Binding-site contacts:
Ligand atom O5' contacts residue GLN29 of chain 1.A at 4.0 Å.
Ligand atom N1 contacts residue CYS108 of chain 1.A at 2.8 Å (h-bond).
Ligand atom N6 contacts residue LEU158 of chain 1.A at 3.8 Å.
Ligand atom C5 contacts residue LEU158 of chain 1.A at 3.8 Å (hydrophobic).
Ligand atom C5' contacts residue GLN29 of chain 1.A at 3.9 Å.
Ligand atom N3 contacts residue ILE27 of chain 1.A at 4.0 Å.
Ligand atom O4' contacts residue ILE27 of chain 1.A at 3.6 Å (h-bond).
Ligand atom N6 contacts residue PHE107 of chain 1.A at 3.5 Å.
Ligand atom N6 contacts residue CYS108 of chain 1.A at 3.2 Å (h-bond).
Ligand atom C5' contacts residue ASP169 of chain 1.A at 4.0 Å.
Ligand atom C4 contacts residue ILE27 of chain 1.A at 3.9 Å (hydrophobic).
Ligand atom O2' contacts residue ALA155 of chain 1.A at 3.5 Å (h-bond).
Ligand atom O2' contacts residue ASP111 of chain 1.A at 3.2 Å.
Ligand atom N6 contacts residue ALA48 of chain 1.A at 3.6 Å.
Ligand atom O4' contacts residue VAL35 of chain 1.A at 4.1 Å.
Ligand atom C2' contacts residue ALA155 of chain 1.A at 3.4 Å (hydrophobic).
Ligand atom C2 contacts residue ILE27 of chain 1.A at 4.1 Å (hydrophobic).
Ligand atom O5' contacts residue VAL35 of chain 1.A at 4.1 Å.
Ligand atom O3' contacts residue ILE27 of chain 1.A at 4.0 Å.
Ligand atom C1' contacts residue ILE27 of chain 1.A at 3.3 Å (hydrophobic).
Ligand atom N7 contacts residue LEU158 of chain 1.A at 4.0 Å.
Ligand atom N9 contacts residue ILE27 of chain 1.A at 4.0 Å.
Ligand atom C5 contacts residue ILE27 of chain 1.A at 3.9 Å (hydrophobic).
Ligand atom C4' contacts residue GLN29 of chain 1.A at 4.1 Å.
Ligand atom N1 contacts residue PHE107 of chain 1.A at 3.4 Å.
Ligand atom C5' contacts residue ASN156 of chain 1.A at 3.8 Å.
Ligand atom C6 contacts residue PHE107 of chain 1.A at 3.9 Å (hydrophobic).
Ligand atom C2 contacts residue PHE107 of chain 1.A at 4.0 Å (hydrophobic).
Ligand atom O2' contacts residue LEU158 of chain 1.A at 4.0 Å.
Ligand atom O5' contacts residue GLY30 of chain 1.A at 3.5 Å.
Ligand atom O5' contacts residue ASP169 of chain 1.A at 3.7 Å.
Ligand atom N7 contacts residue VAL35 of chain 1.A at 4.0 Å.
Ligand atom C8 contacts residue VAL35 of chain 1.A at 3.8 Å (hydrophobic).
Ligand atom C4 contacts residue LEU158 of chain 1.A at 4.0 Å (hydrophobic).
Ligand atom C2 contacts residue CYS108 of chain 1.A at 3.4 Å (hydrophobic).
Ligand atom C3' contacts residue ALA155 of chain 1.A at 3.5 Å (hydrophobic).
Ligand atom N6 contacts residue ASP106 of chain 1.A at 4.1 Å.
Ligand atom C6 contacts residue LEU158 of chain 1.A at 3.8 Å (hydrophobic).
Ligand atom C6 contacts residue CYS108 of chain 1.A at 3.8 Å (hydrophobic).
Ligand atom C6 contacts residue ILE27 of chain 1.A at 4.0 Å (hydrophobic).

Sequence of chain 1.A:
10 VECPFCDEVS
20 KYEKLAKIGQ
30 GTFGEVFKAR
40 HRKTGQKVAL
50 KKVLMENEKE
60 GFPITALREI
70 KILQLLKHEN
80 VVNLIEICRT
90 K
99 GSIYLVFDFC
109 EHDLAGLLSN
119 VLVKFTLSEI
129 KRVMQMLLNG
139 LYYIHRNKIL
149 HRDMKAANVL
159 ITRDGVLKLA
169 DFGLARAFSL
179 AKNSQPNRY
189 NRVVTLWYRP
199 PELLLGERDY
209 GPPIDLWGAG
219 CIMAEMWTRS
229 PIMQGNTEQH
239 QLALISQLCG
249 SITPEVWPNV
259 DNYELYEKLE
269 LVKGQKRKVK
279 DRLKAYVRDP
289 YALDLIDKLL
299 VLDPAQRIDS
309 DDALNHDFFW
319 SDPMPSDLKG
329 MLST

This protein binds this small molecule.
Small molecule (SMILES): Nc1ncnc2c1ncn2[C@@H]1O[C@H](CO)[C@@H](O)[C@H]1O